Sequence of chain 52.B:
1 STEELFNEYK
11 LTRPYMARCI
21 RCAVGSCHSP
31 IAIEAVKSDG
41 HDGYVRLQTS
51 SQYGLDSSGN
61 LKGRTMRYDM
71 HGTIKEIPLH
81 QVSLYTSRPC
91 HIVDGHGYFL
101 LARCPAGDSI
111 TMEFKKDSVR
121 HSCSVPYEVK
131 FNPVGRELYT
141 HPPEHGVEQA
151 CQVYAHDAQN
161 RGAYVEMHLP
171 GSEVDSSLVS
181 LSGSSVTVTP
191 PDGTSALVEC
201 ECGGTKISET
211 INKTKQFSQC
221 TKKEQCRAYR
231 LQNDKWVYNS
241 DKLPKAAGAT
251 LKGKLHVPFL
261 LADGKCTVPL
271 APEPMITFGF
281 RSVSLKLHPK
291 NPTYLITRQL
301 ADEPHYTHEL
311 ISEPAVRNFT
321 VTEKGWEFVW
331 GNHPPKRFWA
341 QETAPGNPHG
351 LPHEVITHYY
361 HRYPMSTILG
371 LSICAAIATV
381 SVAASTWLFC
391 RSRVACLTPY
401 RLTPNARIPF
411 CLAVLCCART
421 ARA

Sequence of chain 17.A:
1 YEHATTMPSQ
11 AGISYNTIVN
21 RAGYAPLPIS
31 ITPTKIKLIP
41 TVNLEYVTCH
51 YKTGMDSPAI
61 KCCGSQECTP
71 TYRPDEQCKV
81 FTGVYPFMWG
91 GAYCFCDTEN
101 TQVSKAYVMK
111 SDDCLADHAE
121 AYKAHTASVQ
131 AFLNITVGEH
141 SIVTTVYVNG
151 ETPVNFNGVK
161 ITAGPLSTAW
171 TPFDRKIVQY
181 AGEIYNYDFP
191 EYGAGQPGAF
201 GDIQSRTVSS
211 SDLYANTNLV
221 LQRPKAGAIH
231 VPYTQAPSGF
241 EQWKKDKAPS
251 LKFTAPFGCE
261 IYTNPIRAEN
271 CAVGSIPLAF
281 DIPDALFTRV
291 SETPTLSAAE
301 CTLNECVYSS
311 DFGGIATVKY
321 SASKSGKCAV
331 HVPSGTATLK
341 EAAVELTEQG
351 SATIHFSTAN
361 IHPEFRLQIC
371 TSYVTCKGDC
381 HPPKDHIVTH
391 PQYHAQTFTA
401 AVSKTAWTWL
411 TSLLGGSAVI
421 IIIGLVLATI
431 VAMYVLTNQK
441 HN

This small molecule binds to this protein.
Small molecule (SMILES): CC(=O)N[C@@H]1[C@@H](O)[C@H](O)[C@@H](CO)O[C@H]1O

Binding-site contacts:
Ligand atom N2 contacts residue GLU305 of chain 17.A at 4.4 Å.
Ligand atom O7 contacts residue GLU305 of chain 17.A at 2.4 Å (salt-bridge).
Ligand atom O5 contacts residue SER284 of chain 52.B at 4.2 Å.
Ligand atom O6 contacts residue SER284 of chain 52.B at 2.4 Å (h-bond).
Ligand atom C6 contacts residue SER284 of chain 52.B at 3.4 Å.
Ligand atom C8 contacts residue GLU305 of chain 17.A at 4.5 Å.
Ligand atom C5 contacts residue SER284 of chain 52.B at 4.5 Å.
Ligand atom C6 contacts residue ASN318 of chain 52.B at 3.2 Å.
Ligand atom O6 contacts residue ASN318 of chain 52.B at 2.9 Å (h-bond).
Ligand atom C7 contacts residue GLU305 of chain 17.A at 3.6 Å.